The protein below binds the small molecule below.
Small molecule (SMILES): CC(=O)N[C@H]1[C@H](O[C@H]2[C@@H](O)[C@@H](CO)O[C@@H](O[C@H]3[C@H](O)[C@@H](O)[C@H](O)O[C@@H]3CO)[C@@H]2O)O[C@H](CO)[C@@H](O)[C@@H]1O[C@@H]1O[C@H](CO)[C@H](O)[C@H](O)[C@H]1O

Sequence of chain 1.A:
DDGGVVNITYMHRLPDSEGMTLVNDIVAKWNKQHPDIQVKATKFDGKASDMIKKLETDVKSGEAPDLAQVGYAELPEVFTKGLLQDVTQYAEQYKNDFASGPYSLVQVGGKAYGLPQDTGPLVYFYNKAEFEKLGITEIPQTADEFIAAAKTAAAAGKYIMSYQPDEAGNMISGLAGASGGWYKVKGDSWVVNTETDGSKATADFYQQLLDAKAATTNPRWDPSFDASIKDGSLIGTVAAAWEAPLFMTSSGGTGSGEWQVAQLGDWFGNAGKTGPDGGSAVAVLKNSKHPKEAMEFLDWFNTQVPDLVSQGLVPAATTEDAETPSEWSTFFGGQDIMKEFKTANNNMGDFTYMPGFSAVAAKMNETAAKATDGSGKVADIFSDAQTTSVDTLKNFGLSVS

Binding-site contacts:
Ligand atom O2 contacts residue GLY288 of chain 1.A at 3.3 Å.
Ligand atom O3 contacts residue ALA58 of chain 1.A at 3.5 Å.
Ligand atom C3 contacts residue ASP128 of chain 1.A at 3.4 Å.
Ligand atom O3 contacts residue GLY289 of chain 1.A at 3.2 Å (h-bond).
Ligand atom O6 contacts residue PRO25 of chain 1.A at 3.6 Å.
Ligand atom O4 contacts residue LEU24 of chain 1.A at 3.7 Å.
Ligand atom O6 contacts residue ALA372 of chain 1.A at 3.8 Å.
Ligand atom O4 contacts residue TRP252 of chain 1.A at 3.6 Å.
Ligand atom C5 contacts residue TRP231 of chain 1.A at 3.8 Å (hydrophobic).
Ligand atom C3 contacts residue GLU177 of chain 1.A at 3.3 Å.
Ligand atom C4 contacts residue ASP128 of chain 1.A at 3.6 Å.
Ligand atom C4 contacts residue LEU323 of chain 1.A at 3.8 Å (hydrophobic).
Ligand atom C6 contacts residue TRP231 of chain 1.A at 3.6 Å (hydrophobic).
Ligand atom O1 contacts residue ALA372 of chain 1.A at 3.5 Å.
Ligand atom C3 contacts residue SER290 of chain 1.A at 3.8 Å.
Ligand atom O4 contacts residue ALA58 of chain 1.A at 3.7 Å.
Ligand atom O7 contacts residue ARG23 of chain 1.A at 3.0 Å (salt-bridge).
Ligand atom O3 contacts residue ARG23 of chain 1.A at 3.1 Å (salt-bridge).
Ligand atom C5 contacts residue SER59 of chain 1.A at 3.8 Å.
Ligand atom C2 contacts residue SER290 of chain 1.A at 3.7 Å.
Ligand atom O5 contacts residue ALA58 of chain 1.A at 3.7 Å.
Ligand atom C6 contacts residue PRO25 of chain 1.A at 3.7 Å (hydrophobic).
Ligand atom C6 contacts residue TRP231 of chain 1.A at 3.6 Å (hydrophobic).
Ligand atom C3 contacts residue SER59 of chain 1.A at 3.7 Å.
Ligand atom O2 contacts residue ASN180 of chain 1.A at 2.9 Å (h-bond).
Ligand atom C1 contacts residue GLU177 of chain 1.A at 3.6 Å.
Ligand atom O2 contacts residue GLY289 of chain 1.A at 3.1 Å (h-bond).
Ligand atom C5 contacts residue TRP231 of chain 1.A at 3.6 Å (hydrophobic).
Ligand atom O3 contacts residue ASP128 of chain 1.A at 2.7 Å (salt-bridge).
Ligand atom O3 contacts residue SER290 of chain 1.A at 2.8 Å (h-bond).
Ligand atom C8 contacts residue ASN180 of chain 1.A at 3.6 Å.
Ligand atom C4 contacts residue GLU177 of chain 1.A at 3.6 Å.
Ligand atom C8 contacts residue GLY288 of chain 1.A at 3.7 Å.
Ligand atom O6 contacts residue SER368 of chain 1.A at 2.9 Å (h-bond).
Ligand atom O4 contacts residue SER59 of chain 1.A at 3.3 Å.
Ligand atom O5 contacts residue ALA372 of chain 1.A at 3.4 Å.
Ligand atom C4 contacts residue ASN375 of chain 1.A at 3.7 Å.
Ligand atom C3 contacts residue TRP252 of chain 1.A at 3.6 Å (hydrophobic).
Ligand atom C5 contacts residue ASP176 of chain 1.A at 3.8 Å.
Ligand atom O4 contacts residue GLN79 of chain 1.A at 2.9 Å (h-bond).